Sequence of chain 1.H:
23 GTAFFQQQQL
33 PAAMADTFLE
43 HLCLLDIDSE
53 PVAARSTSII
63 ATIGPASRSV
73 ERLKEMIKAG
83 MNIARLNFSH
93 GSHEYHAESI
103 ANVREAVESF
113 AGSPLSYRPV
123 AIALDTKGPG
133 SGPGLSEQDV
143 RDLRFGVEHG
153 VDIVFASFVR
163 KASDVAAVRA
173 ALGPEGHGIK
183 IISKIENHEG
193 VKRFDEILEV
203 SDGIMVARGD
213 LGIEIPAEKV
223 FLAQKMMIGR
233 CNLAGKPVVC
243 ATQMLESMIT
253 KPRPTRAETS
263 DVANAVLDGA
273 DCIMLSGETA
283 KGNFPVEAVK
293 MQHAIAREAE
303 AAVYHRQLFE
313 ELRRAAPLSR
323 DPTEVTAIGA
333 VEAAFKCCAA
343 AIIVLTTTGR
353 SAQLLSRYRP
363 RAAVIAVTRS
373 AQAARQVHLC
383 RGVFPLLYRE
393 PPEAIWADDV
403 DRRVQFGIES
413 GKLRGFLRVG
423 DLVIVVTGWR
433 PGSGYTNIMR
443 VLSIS

The small molecule below binds the protein below.
Small molecule (SMILES): O=P(O)(O)OC[C@H]1O[C@](O)(COP(=O)(O)O)[C@@H](O)[C@@H]1O

Binding-site contacts:
Ligand atom C4 contacts residue GLY434 of chain 1.H at 3.3 Å.
Ligand atom O6 contacts residue THR349 of chain 1.H at 3.3 Å (h-bond).
Ligand atom O2 contacts residue LEU347 of chain 1.H at 3.5 Å.
Ligand atom O5P contacts residue SER353 of chain 1.H at 3.8 Å.
Ligand atom O4 contacts residue TYR437 of chain 1.H at 2.8 Å (h-bond).
Ligand atom O5P contacts residue SER435 of chain 1.H at 3.3 Å (h-bond).
Ligand atom O3 contacts residue GLY430 of chain 1.H at 3.1 Å.
Ligand atom O6P contacts residue SER435 of chain 1.H at 3.2 Å (h-bond).
Ligand atom O1P contacts residue TRP398 of chain 1.H at 2.7 Å (h-bond).
Ligand atom O4 contacts residue GLY436 of chain 1.H at 3.6 Å (h-bond).
Ligand atom O1P contacts residue ARG405 of chain 1.H at 3.0 Å (salt-bridge).
Ligand atom O6P contacts residue THR349 of chain 1.H at 3.1 Å (h-bond).
Ligand atom C3 contacts residue GLY434 of chain 1.H at 3.4 Å.
Ligand atom O5P contacts residue GLY436 of chain 1.H at 2.9 Å (h-bond).
Ligand atom P2 contacts residue THR349 of chain 1.H at 3.8 Å.
Ligand atom O5 contacts residue LEU347 of chain 1.H at 3.7 Å.
Ligand atom O6 contacts residue SER435 of chain 1.H at 3.8 Å.
Ligand atom C5 contacts residue GLY434 of chain 1.H at 3.4 Å.
Ligand atom P2 contacts residue THR348 of chain 1.H at 3.6 Å.
Ligand atom O6 contacts residue THR348 of chain 1.H at 3.8 Å.
Ligand atom C6 contacts residue SER353 of chain 1.H at 3.8 Å.
Ligand atom O3P contacts residue GLY434 of chain 1.H at 3.0 Å (h-bond).
Ligand atom O3 contacts residue ARG432 of chain 1.H at 2.8 Å (salt-bridge).
Ligand atom P2 contacts residue SER353 of chain 1.H at 3.7 Å.
Ligand atom O3 contacts residue TRP398 of chain 1.H at 3.8 Å.
Ligand atom C3 contacts residue ARG432 of chain 1.H at 3.4 Å.
Ligand atom O2 contacts residue GLY430 of chain 1.H at 3.5 Å (h-bond).
Ligand atom O4P contacts residue SER353 of chain 1.H at 2.8 Å (h-bond).
Ligand atom P2 contacts residue SER435 of chain 1.H at 3.8 Å.
Ligand atom O4 contacts residue THR438 of chain 1.H at 3.5 Å (h-bond).
Ligand atom O4P contacts residue ARG352 of chain 1.H at 3.8 Å.
Ligand atom O4P contacts residue THR348 of chain 1.H at 2.5 Å (h-bond).
Ligand atom O2P contacts residue ARG405 of chain 1.H at 2.5 Å (salt-bridge).
Ligand atom O1 contacts residue GLY434 of chain 1.H at 3.7 Å.
Ligand atom P1 contacts residue ARG405 of chain 1.H at 3.6 Å.
Ligand atom O4 contacts residue GLY434 of chain 1.H at 2.6 Å (h-bond).
Ligand atom C6 contacts residue LEU347 of chain 1.H at 3.6 Å (hydrophobic).
Ligand atom O6P contacts residue THR348 of chain 1.H at 3.6 Å.
Ligand atom C6 contacts residue THR438 of chain 1.H at 3.5 Å.
Ligand atom O6P contacts residue THR350 of chain 1.H at 2.8 Å (h-bond).